The small molecule below binds the protein below.
Small molecule (SMILES): CC(=O)N[C@H]1[C@H](O[C@H]2[C@H](O)[C@@H](NC(C)=O)CO[C@@H]2CO)O[C@H](CO)[C@@H](O)[C@@H]1O

Sequence of chain 1.B:
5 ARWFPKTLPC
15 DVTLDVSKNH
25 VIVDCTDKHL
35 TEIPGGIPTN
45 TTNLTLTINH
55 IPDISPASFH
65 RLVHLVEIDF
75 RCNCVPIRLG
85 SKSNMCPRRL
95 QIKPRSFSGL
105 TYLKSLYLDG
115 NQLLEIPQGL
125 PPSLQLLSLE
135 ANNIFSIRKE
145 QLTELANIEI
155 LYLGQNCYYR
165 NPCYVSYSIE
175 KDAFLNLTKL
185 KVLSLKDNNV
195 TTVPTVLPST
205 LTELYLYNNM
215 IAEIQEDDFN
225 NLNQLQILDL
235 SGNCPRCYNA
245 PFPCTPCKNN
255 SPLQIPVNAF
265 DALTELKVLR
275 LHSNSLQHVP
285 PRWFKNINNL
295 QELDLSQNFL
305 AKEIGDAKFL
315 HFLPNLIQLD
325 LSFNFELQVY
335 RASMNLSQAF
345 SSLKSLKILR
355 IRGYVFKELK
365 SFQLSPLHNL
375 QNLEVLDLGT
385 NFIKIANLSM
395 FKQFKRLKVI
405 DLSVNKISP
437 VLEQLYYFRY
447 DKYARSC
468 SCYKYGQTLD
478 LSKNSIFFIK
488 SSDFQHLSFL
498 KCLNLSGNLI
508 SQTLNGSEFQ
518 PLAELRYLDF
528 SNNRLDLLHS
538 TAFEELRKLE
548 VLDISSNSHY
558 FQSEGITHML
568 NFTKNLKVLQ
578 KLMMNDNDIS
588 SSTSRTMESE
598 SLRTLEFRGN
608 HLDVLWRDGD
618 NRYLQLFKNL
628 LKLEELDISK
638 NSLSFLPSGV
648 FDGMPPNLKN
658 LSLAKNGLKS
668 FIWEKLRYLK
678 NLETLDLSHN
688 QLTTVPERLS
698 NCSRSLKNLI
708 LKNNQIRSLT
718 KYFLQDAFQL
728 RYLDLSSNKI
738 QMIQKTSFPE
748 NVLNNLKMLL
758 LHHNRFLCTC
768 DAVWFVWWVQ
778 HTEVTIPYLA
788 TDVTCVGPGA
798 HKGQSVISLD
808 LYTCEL

Binding-site contacts:
Ligand atom C8 contacts residue PRO166 of chain 1.B at 4.0 Å (hydrophobic).
Ligand atom C8 contacts residue TYR163 of chain 1.B at 3.9 Å (hydrophobic).
Ligand atom C1 contacts residue TYR168 of chain 1.B at 3.8 Å (hydrophobic).
Ligand atom C7 contacts residue TYR168 of chain 1.B at 4.0 Å (hydrophobic).
Ligand atom O5 contacts residue TYR168 of chain 1.B at 3.5 Å (h-bond).
Ligand atom C1 contacts residue ASN193 of chain 1.B at 1.4 Å.
Ligand atom O7 contacts residue ASN193 of chain 1.B at 3.7 Å.
Ligand atom C6 contacts residue TYR168 of chain 1.B at 4.1 Å (hydrophobic).
Ligand atom C7 contacts residue CYS167 of chain 1.B at 4.3 Å (hydrophobic).
Ligand atom C2 contacts residue VAL169 of chain 1.B at 3.9 Å (hydrophobic).
Ligand atom C8 contacts residue TYR162 of chain 1.B at 3.5 Å (hydrophobic).
Ligand atom C7 contacts residue PRO166 of chain 1.B at 4.2 Å (hydrophobic).
Ligand atom C3 contacts residue ASN193 of chain 1.B at 3.8 Å.
Ligand atom C2 contacts residue TYR168 of chain 1.B at 3.9 Å (hydrophobic).
Ligand atom C6 contacts residue SER170 of chain 1.B at 3.8 Å.
Ligand atom C7 contacts residue ASN193 of chain 1.B at 3.5 Å.
Ligand atom O5 contacts residue MET214 of chain 1.B at 4.1 Å.
Ligand atom C5 contacts residue TYR168 of chain 1.B at 3.9 Å (hydrophobic).
Ligand atom O6 contacts residue SER170 of chain 1.B at 2.6 Å (h-bond).
Ligand atom C7 contacts residue CYS161 of chain 1.B at 3.9 Å (hydrophobic).
Ligand atom C4 contacts residue TYR168 of chain 1.B at 3.5 Å (hydrophobic).
Ligand atom O4 contacts residue TYR168 of chain 1.B at 4.2 Å.
Ligand atom C4 contacts residue VAL169 of chain 1.B at 4.3 Å (hydrophobic).
Ligand atom C1 contacts residue MET214 of chain 1.B at 4.3 Å (hydrophobic).
Ligand atom C3 contacts residue TYR168 of chain 1.B at 4.0 Å (hydrophobic).
Ligand atom C1 contacts residue VAL169 of chain 1.B at 3.5 Å (hydrophobic).
Ligand atom C4 contacts residue ASN193 of chain 1.B at 4.2 Å.
Ligand atom C2 contacts residue ASN193 of chain 1.B at 2.5 Å.
Ligand atom C5 contacts residue ASN193 of chain 1.B at 3.7 Å.
Ligand atom O7 contacts residue CYS161 of chain 1.B at 3.1 Å (h-bond).
Ligand atom O6 contacts residue MET214 of chain 1.B at 3.9 Å.
Ligand atom O5 contacts residue VAL169 of chain 1.B at 3.3 Å.
Ligand atom O7 contacts residue PRO166 of chain 1.B at 3.6 Å.
Ligand atom O6 contacts residue TYR168 of chain 1.B at 3.8 Å.
Ligand atom N2 contacts residue ASN193 of chain 1.B at 2.9 Å (h-bond).
Ligand atom O7 contacts residue TYR168 of chain 1.B at 2.9 Å (h-bond).
Ligand atom O3 contacts residue TYR168 of chain 1.B at 3.3 Å.
Ligand atom O7 contacts residue CYS167 of chain 1.B at 3.1 Å (h-bond).
Ligand atom O5 contacts residue SER170 of chain 1.B at 3.5 Å (h-bond).
Ligand atom O5 contacts residue ASN193 of chain 1.B at 2.4 Å (h-bond).